Sequence of chain 17.A:
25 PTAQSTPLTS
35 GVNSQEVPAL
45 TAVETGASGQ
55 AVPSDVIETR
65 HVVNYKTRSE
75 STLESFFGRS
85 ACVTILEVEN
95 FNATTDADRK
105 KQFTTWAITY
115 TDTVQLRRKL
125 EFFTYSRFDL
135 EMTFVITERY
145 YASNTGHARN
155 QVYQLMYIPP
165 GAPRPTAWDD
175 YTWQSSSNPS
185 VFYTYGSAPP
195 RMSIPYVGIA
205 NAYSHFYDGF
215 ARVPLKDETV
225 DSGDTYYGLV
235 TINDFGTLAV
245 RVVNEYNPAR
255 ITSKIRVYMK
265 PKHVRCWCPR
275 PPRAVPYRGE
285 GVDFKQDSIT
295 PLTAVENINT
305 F

Binding-site contacts:
Ligand atom C5 contacts residue TYR250 of chain 16.A at 4.3 Å (hydrophobic).
Ligand atom O1B contacts residue PRO252 of chain 16.A at 3.4 Å.
Ligand atom C10 contacts residue TYR250 of chain 16.A at 2.8 Å (hydrophobic).
Ligand atom O1B contacts residue ALA146 of chain 17.A at 4.3 Å.
Ligand atom C6 contacts residue TYR145 of chain 17.A at 3.4 Å (hydrophobic).
Ligand atom C6 contacts residue ALA146 of chain 17.A at 4.3 Å (hydrophobic).
Ligand atom C11 contacts residue ARG143 of chain 17.A at 3.9 Å.
Ligand atom C9 contacts residue ALA146 of chain 17.A at 4.4 Å (hydrophobic).
Ligand atom C1 contacts residue SER147 of chain 17.A at 3.6 Å.
Ligand atom O10 contacts residue ASN96 of chain 16.A at 4.2 Å.
Ligand atom C11 contacts residue TYR250 of chain 16.A at 3.0 Å (hydrophobic).
Ligand atom C4 contacts residue TYR145 of chain 17.A at 3.6 Å (hydrophobic).
Ligand atom N5 contacts residue TYR250 of chain 16.A at 3.8 Å.
Ligand atom O9 contacts residue ALA146 of chain 17.A at 3.3 Å.
Ligand atom C1 contacts residue PRO252 of chain 16.A at 4.1 Å (hydrophobic).
Ligand atom O8 contacts residue TYR145 of chain 17.A at 4.2 Å.
Ligand atom C8 contacts residue TYR145 of chain 17.A at 4.2 Å (hydrophobic).
Ligand atom O4 contacts residue ASN251 of chain 16.A at 4.3 Å.
Ligand atom O4 contacts residue TYR145 of chain 17.A at 4.2 Å.
Ligand atom O4 contacts residue PRO252 of chain 16.A at 4.0 Å.
Ligand atom O1A contacts residue SER147 of chain 17.A at 3.1 Å (h-bond).
Ligand atom O1B contacts residue SER147 of chain 17.A at 2.7 Å (h-bond).
Ligand atom N5 contacts residue TYR145 of chain 17.A at 2.6 Å (h-bond).
Ligand atom C8 contacts residue ALA146 of chain 17.A at 4.4 Å (hydrophobic).
Ligand atom O4 contacts residue TYR250 of chain 16.A at 3.0 Å.
Ligand atom C7 contacts residue TYR145 of chain 17.A at 3.9 Å (hydrophobic).
Ligand atom C5 contacts residue TYR145 of chain 17.A at 3.3 Å (hydrophobic).
Ligand atom C4 contacts residue PRO252 of chain 16.A at 4.3 Å (hydrophobic).
Ligand atom C1 contacts residue ALA146 of chain 17.A at 4.0 Å (hydrophobic).
Ligand atom C3 contacts residue PRO252 of chain 16.A at 4.4 Å (hydrophobic).
Ligand atom O10 contacts residue TYR250 of chain 16.A at 2.2 Å (h-bond).
Ligand atom C11 contacts residue TYR145 of chain 17.A at 3.7 Å (hydrophobic).
Ligand atom O1A contacts residue ALA146 of chain 17.A at 3.2 Å.
Ligand atom C4 contacts residue TYR250 of chain 16.A at 4.2 Å (hydrophobic).
Ligand atom C10 contacts residue TYR145 of chain 17.A at 3.6 Å (hydrophobic).

The protein below binds the small molecule below.
Small molecule (SMILES): CC(=O)N[C@H]1[C@H]([C@H](O)[C@H](O)CO)O[C@@](O)(C(=O)O)C[C@@H]1O

Sequence of chain 16.A:
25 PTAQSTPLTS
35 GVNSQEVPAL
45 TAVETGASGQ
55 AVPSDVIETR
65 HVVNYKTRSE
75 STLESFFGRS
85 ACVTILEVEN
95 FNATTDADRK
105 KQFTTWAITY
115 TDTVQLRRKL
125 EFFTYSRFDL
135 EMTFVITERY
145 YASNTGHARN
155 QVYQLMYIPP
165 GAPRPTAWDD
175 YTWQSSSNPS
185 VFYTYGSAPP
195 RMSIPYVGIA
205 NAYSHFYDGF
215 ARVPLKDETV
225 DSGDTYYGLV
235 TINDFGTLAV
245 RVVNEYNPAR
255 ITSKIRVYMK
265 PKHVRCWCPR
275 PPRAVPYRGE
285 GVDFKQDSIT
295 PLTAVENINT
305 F